Sequence of chain 1.A:
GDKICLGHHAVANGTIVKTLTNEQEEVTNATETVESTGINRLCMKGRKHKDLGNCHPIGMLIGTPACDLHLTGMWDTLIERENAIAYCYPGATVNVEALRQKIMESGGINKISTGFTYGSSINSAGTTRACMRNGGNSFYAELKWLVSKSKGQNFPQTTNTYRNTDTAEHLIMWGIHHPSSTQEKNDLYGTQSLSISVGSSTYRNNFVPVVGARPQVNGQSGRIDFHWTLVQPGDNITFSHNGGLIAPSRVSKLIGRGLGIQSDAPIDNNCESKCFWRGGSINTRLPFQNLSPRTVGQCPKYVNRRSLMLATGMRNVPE

Sequence of chain 1.W:
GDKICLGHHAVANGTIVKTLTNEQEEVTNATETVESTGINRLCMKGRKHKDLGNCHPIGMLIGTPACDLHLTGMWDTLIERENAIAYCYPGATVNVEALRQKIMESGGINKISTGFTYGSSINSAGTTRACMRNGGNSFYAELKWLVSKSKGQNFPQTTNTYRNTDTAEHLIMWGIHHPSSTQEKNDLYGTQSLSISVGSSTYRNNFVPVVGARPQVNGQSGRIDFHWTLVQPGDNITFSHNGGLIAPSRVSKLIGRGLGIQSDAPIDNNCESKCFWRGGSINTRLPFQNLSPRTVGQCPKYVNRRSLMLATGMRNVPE

The protein below binds the small molecule below.
Small molecule (SMILES): CC(=O)N[C@@H]1[C@@H](O)[C@H](O)[C@@H](CO)O[C@H]1O

Binding-site contacts:
Ligand atom C6 contacts residue ARG166 of chain 1.W at 4.0 Å.
Ligand atom C4 contacts residue ASN239 of chain 1.W at 4.2 Å.
Ligand atom N2 contacts residue ASN239 of chain 1.W at 3.1 Å (h-bond).
Ligand atom C2 contacts residue ASN239 of chain 1.W at 2.5 Å.
Ligand atom O5 contacts residue ASN239 of chain 1.W at 2.3 Å (h-bond).
Ligand atom C7 contacts residue ASN239 of chain 1.W at 3.4 Å.
Ligand atom C8 contacts residue GLY237 of chain 1.W at 3.2 Å.
Ligand atom C6 contacts residue ASN239 of chain 1.W at 4.4 Å.
Ligand atom O7 contacts residue PRO218 of chain 1.A at 3.9 Å.
Ligand atom C5 contacts residue ASN239 of chain 1.W at 3.6 Å.
Ligand atom O6 contacts residue ASN239 of chain 1.W at 3.9 Å.
Ligand atom C1 contacts residue ASN239 of chain 1.W at 1.4 Å.
Ligand atom N2 contacts residue GLY237 of chain 1.W at 3.8 Å.
Ligand atom O7 contacts residue ASN239 of chain 1.W at 3.3 Å (h-bond).
Ligand atom C8 contacts residue ASP238 of chain 1.W at 3.9 Å.
Ligand atom C5 contacts residue ARG166 of chain 1.W at 3.6 Å.
Ligand atom O7 contacts residue ASP238 of chain 1.W at 4.3 Å.
Ligand atom C7 contacts residue ASP238 of chain 1.W at 4.4 Å.
Ligand atom C1 contacts residue ARG166 of chain 1.W at 4.2 Å.
Ligand atom O6 contacts residue ARG166 of chain 1.W at 3.7 Å.
Ligand atom O5 contacts residue ARG166 of chain 1.W at 3.4 Å.
Ligand atom C3 contacts residue ASN239 of chain 1.W at 3.8 Å.
Ligand atom C7 contacts residue GLY237 of chain 1.W at 3.9 Å.